Binding-site contacts:
Ligand atom C4 contacts residue ASP208 of chain 3.A at 3.1 Å.
Ligand atom O4 contacts residue ARG228 of chain 3.A at 3.2 Å (salt-bridge).
Ligand atom C4 contacts residue ARG228 of chain 3.A at 3.7 Å.
Ligand atom C5 contacts residue GLY98 of chain 3.A at 4.0 Å.
Ligand atom C6 contacts residue ALA207 of chain 3.A at 3.6 Å (hydrophobic).
Ligand atom O2 contacts residue LEU99 of chain 3.A at 3.9 Å.
Ligand atom N1 contacts residue TYR12 of chain 3.A at 3.1 Å (h-bond).
Ligand atom O4 contacts residue GLY227 of chain 3.A at 4.0 Å.
Ligand atom C6 contacts residue TYR100 of chain 3.A at 3.9 Å (hydrophobic).
Ligand atom O3 contacts residue GLY227 of chain 3.A at 3.2 Å.
Ligand atom O6 contacts residue ASP208 of chain 3.A at 2.9 Å (salt-bridge).
Ligand atom O6 contacts residue LEU99 of chain 3.A at 3.0 Å (h-bond).
Ligand atom N1 contacts residue LEU99 of chain 3.A at 3.4 Å.
Ligand atom C11 contacts residue LEU99 of chain 3.A at 3.9 Å (hydrophobic).
Ligand atom C5 contacts residue TYR12 of chain 3.A at 3.7 Å (hydrophobic).
Ligand atom O5 contacts residue GLY98 of chain 3.A at 3.9 Å.
Ligand atom O4 contacts residue ASN14 of chain 3.A at 3.0 Å (h-bond).
Ligand atom O5 contacts residue LEU99 of chain 3.A at 3.1 Å (h-bond).
Ligand atom C6 contacts residue LEU99 of chain 3.A at 3.9 Å (hydrophobic).
Ligand atom C7 contacts residue LEU99 of chain 3.A at 3.9 Å (hydrophobic).
Ligand atom O3 contacts residue ARG228 of chain 3.A at 3.2 Å (salt-bridge).
Ligand atom C9 contacts residue LEU99 of chain 3.A at 3.5 Å (hydrophobic).
Ligand atom O3 contacts residue GLY226 of chain 3.A at 3.7 Å.
Ligand atom C11 contacts residue TYR12 of chain 3.A at 2.9 Å (hydrophobic).
Ligand atom C3 contacts residue ARG228 of chain 3.A at 3.9 Å.
Ligand atom C6 contacts residue TYR12 of chain 3.A at 3.4 Å (hydrophobic).
Ligand atom O2 contacts residue GLY98 of chain 3.A at 3.8 Å.
Ligand atom O6 contacts residue GLY98 of chain 3.A at 2.9 Å.
Ligand atom O4 contacts residue TYR12 of chain 3.A at 3.6 Å.
Ligand atom C5 contacts residue LEU99 of chain 3.A at 3.9 Å (hydrophobic).
Ligand atom N1 contacts residue TYR100 of chain 3.A at 3.8 Å.
Ligand atom C4 contacts residue GLY227 of chain 3.A at 4.0 Å.
Ligand atom C1 contacts residue LEU99 of chain 3.A at 4.0 Å (hydrophobic).
Ligand atom C8 contacts residue LEU99 of chain 3.A at 3.8 Å (hydrophobic).
Ligand atom C6 contacts residue GLY98 of chain 3.A at 3.9 Å.
Ligand atom O4 contacts residue ASP208 of chain 3.A at 2.6 Å (salt-bridge).
Ligand atom O6 contacts residue TYR100 of chain 3.A at 2.9 Å (h-bond).
Ligand atom C5 contacts residue ASP208 of chain 3.A at 3.6 Å.
Ligand atom O6 contacts residue ALA207 of chain 3.A at 3.3 Å.
Ligand atom C6 contacts residue ASP208 of chain 3.A at 3.1 Å.

A small-molecule ligand and the protein it binds are described below.
Small molecule (SMILES): OC[C@H]1O[C@H](Oc2c[nH]c3ccc(Br)c(Cl)c23)[C@@H](O)[C@@H](O)[C@@H]1O

Sequence of chain 3.A:
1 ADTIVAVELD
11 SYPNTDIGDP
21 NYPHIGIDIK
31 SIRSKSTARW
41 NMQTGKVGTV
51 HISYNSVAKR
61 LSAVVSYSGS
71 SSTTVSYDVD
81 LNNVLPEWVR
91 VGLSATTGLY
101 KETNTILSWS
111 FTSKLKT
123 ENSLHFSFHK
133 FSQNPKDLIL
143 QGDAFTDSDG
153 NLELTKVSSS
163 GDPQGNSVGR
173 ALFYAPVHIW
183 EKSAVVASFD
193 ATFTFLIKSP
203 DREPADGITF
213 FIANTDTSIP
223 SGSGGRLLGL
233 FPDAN